Binding-site contacts:
Ligand atom N24 contacts residue THR166 of chain 1.L at 3.0 Å (h-bond).
Ligand atom C3 contacts residue GLY104 of chain 1.L at 3.8 Å.
Ligand atom N20 contacts residue HIS68 of chain 1.L at 3.7 Å.
Ligand atom N20 contacts residue THR166 of chain 1.L at 3.1 Å (h-bond).
Ligand atom N20 contacts residue ASP167 of chain 1.L at 3.6 Å.
Ligand atom O26 contacts residue LEU101 of chain 1.L at 2.9 Å (h-bond).
Ligand atom C6 contacts residue ASP167 of chain 1.L at 3.5 Å.
Ligand atom N21 contacts residue LEU101 of chain 1.L at 3.0 Å (h-bond).
Ligand atom C11 contacts residue LEU30 of chain 1.L at 3.6 Å (hydrophobic).
Ligand atom C19 contacts residue THR166 of chain 1.L at 3.2 Å.
Ligand atom C17 contacts residue LEU30 of chain 1.L at 3.8 Å (hydrophobic).
Ligand atom C4 contacts residue ASP102 of chain 1.L at 3.7 Å.
Ligand atom C1 contacts residue GLY104 of chain 1.L at 3.6 Å.
Ligand atom C14 contacts residue VAL38 of chain 1.L at 3.9 Å (hydrophobic).
Ligand atom C7 contacts residue LEU30 of chain 1.L at 3.4 Å (hydrophobic).
Ligand atom C10 contacts residue ALA51 of chain 1.L at 3.8 Å (hydrophobic).
Ligand atom N22 contacts residue ASP167 of chain 1.L at 3.5 Å.
Ligand atom C19 contacts residue ASP167 of chain 1.L at 3.8 Å.
Ligand atom C5 contacts residue VAL38 of chain 1.L at 3.8 Å (hydrophobic).
Ligand atom C13 contacts residue VAL38 of chain 1.L at 3.4 Å (hydrophobic).
Ligand atom C9 contacts residue GLY31 of chain 1.L at 3.8 Å.
Ligand atom C12 contacts residue LEU101 of chain 1.L at 3.4 Å (hydrophobic).
Ligand atom N23 contacts residue GLU99 of chain 1.L at 3.5 Å (salt-bridge).
Ligand atom C6 contacts residue LYS53 of chain 1.L at 3.5 Å.
Ligand atom C15 contacts residue LEU153 of chain 1.L at 3.9 Å (hydrophobic).
Ligand atom C7 contacts residue LEU153 of chain 1.L at 3.9 Å (hydrophobic).
Ligand atom C13 contacts residue THR166 of chain 1.L at 3.9 Å.
Ligand atom C10 contacts residue GLU99 of chain 1.L at 3.8 Å.
Ligand atom C8 contacts residue VAL38 of chain 1.L at 3.9 Å (hydrophobic).
Ligand atom N23 contacts residue LEU101 of chain 1.L at 3.0 Å (h-bond).
Ligand atom C16 contacts residue LEU153 of chain 1.L at 3.8 Å (hydrophobic).
Ligand atom N25 contacts residue VAL38 of chain 1.L at 3.6 Å.
Ligand atom N24 contacts residue VAL38 of chain 1.L at 3.7 Å.
Ligand atom C18 contacts residue LEU153 of chain 1.L at 3.7 Å (hydrophobic).
Ligand atom C4 contacts residue LEU101 of chain 1.L at 3.4 Å (hydrophobic).
Ligand atom O26 contacts residue LEU30 of chain 1.L at 3.5 Å.
Ligand atom N22 contacts residue LYS53 of chain 1.L at 2.9 Å (salt-bridge).
Ligand atom C19 contacts residue MET98 of chain 1.L at 3.8 Å (hydrophobic).
Ligand atom N24 contacts residue MET98 of chain 1.L at 3.9 Å.
Ligand atom N20 contacts residue MET98 of chain 1.L at 3.3 Å (h-bond).

Sequence of chain 1.L:
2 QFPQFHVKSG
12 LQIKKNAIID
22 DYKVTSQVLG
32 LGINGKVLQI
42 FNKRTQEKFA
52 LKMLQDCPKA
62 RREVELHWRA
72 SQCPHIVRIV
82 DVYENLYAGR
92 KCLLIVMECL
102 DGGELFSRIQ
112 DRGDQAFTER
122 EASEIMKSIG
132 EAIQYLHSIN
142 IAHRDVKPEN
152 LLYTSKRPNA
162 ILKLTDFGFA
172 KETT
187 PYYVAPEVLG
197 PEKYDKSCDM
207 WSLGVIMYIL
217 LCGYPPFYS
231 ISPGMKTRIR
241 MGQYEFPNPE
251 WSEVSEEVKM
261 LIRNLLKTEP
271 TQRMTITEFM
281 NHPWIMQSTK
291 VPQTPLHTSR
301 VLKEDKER

The small molecule below binds the protein below.
Small molecule (SMILES): Nc1nccc(Nc2cc(-c3cc4ccccc4o3)c3[nH]ncc3c2)n1